This protein binds this small molecule.
Small molecule (SMILES): COc1cn(-c2cccc(C(F)(F)F)c2)nc(-c2ccnn2-c2ccccc2)c1=O

Sequence of chain 1.A:
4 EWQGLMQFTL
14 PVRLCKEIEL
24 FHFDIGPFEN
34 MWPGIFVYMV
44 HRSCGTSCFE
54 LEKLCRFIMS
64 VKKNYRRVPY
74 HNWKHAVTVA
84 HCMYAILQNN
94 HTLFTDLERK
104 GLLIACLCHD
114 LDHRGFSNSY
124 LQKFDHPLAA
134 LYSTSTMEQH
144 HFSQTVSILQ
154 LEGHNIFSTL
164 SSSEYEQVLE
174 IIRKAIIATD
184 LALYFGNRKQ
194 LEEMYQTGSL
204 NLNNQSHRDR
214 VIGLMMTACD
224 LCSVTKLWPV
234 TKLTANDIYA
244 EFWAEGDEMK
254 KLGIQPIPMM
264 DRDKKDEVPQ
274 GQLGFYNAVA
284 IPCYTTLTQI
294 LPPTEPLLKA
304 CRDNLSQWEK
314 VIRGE

Binding-site contacts:
Ligand atom C4 contacts residue PHE245 of chain 1.A at 3.8 Å (hydrophobic).
Ligand atom C19 contacts residue PHE278 of chain 1.A at 3.6 Å (hydrophobic).
Ligand atom N21 contacts residue TYR73 of chain 1.A at 3.8 Å.
Ligand atom C20 contacts residue ILE241 of chain 1.A at 3.9 Å (hydrophobic).
Ligand atom N5 contacts residue PHE245 of chain 1.A at 3.7 Å.
Ligand atom C3 contacts residue PHE278 of chain 1.A at 3.8 Å (hydrophobic).
Ligand atom C20 contacts residue SER226 of chain 1.A at 3.7 Å.
Ligand atom O2 contacts residue GLN275 of chain 1.A at 2.8 Å (h-bond).
Ligand atom C19 contacts residue ILE241 of chain 1.A at 3.9 Å (hydrophobic).
Ligand atom N21 contacts residue LEU224 of chain 1.A at 3.6 Å.
Ligand atom C1 contacts residue TYR242 of chain 1.A at 3.2 Å (hydrophobic).
Ligand atom O30 contacts residue PHE278 of chain 1.A at 3.9 Å.
Ligand atom C4 contacts residue PHE278 of chain 1.A at 3.6 Å (hydrophobic).
Ligand atom O30 contacts residue GLN275 of chain 1.A at 3.1 Å (h-bond).
Ligand atom C3 contacts residue PHE245 of chain 1.A at 3.9 Å (hydrophobic).
Ligand atom C1 contacts residue MET262 of chain 1.A at 3.9 Å (hydrophobic).
Ligand atom N16 contacts residue PHE278 of chain 1.A at 3.4 Å.
Ligand atom C18 contacts residue PHE278 of chain 1.A at 3.6 Å (hydrophobic).
Ligand atom C1 contacts residue GLY274 of chain 1.A at 3.7 Å.
Ligand atom C29 contacts residue GLN275 of chain 1.A at 3.9 Å.
Ligand atom N5 contacts residue PHE278 of chain 1.A at 3.5 Å.
Ligand atom C15 contacts residue PHE245 of chain 1.A at 3.9 Å (hydrophobic).
Ligand atom C17 contacts residue PHE278 of chain 1.A at 3.4 Å (hydrophobic).
Ligand atom O2 contacts residue TYR242 of chain 1.A at 3.4 Å (h-bond).
Ligand atom C25 contacts residue PHE245 of chain 1.A at 3.9 Å (hydrophobic).
Ligand atom C29 contacts residue PHE278 of chain 1.A at 3.8 Å (hydrophobic).
Ligand atom C4 contacts residue MET262 of chain 1.A at 3.7 Å (hydrophobic).
Ligand atom C13 contacts residue LEU184 of chain 1.A at 3.9 Å (hydrophobic).
Ligand atom C14 contacts residue LEU184 of chain 1.A at 3.7 Å (hydrophobic).
Ligand atom C26 contacts residue HIS74 of chain 1.A at 3.9 Å.
Ligand atom C24 contacts residue PHE245 of chain 1.A at 4.0 Å (hydrophobic).
Ligand atom C3 contacts residue GLN275 of chain 1.A at 3.8 Å.
Ligand atom C15 contacts residue LEU184 of chain 1.A at 3.8 Å (hydrophobic).
Ligand atom C25 contacts residue HIS74 of chain 1.A at 3.8 Å.
Ligand atom C6 contacts residue PHE245 of chain 1.A at 4.0 Å (hydrophobic).
Ligand atom C28 contacts residue LEU224 of chain 1.A at 3.9 Å (hydrophobic).
Ligand atom C6 contacts residue PHE278 of chain 1.A at 3.9 Å (hydrophobic).
Ligand atom C1 contacts residue GLN275 of chain 1.A at 3.7 Å.
Ligand atom C20 contacts residue LEU224 of chain 1.A at 4.0 Å (hydrophobic).
Ligand atom N22 contacts residue LEU224 of chain 1.A at 3.9 Å.